Binding-site contacts:
Ligand atom O13 contacts residue LYS29 of chain 1.A at 3.6 Å (salt-bridge).
Ligand atom C5 contacts residue SER225 of chain 1.A at 3.5 Å.
Ligand atom C1 contacts residue PHE35 of chain 1.A at 3.5 Å (hydrophobic).
Ligand atom C5 contacts residue GLN168 of chain 1.A at 3.6 Å.
Ligand atom C1 contacts residue SER225 of chain 1.A at 3.8 Å.
Ligand atom C3 contacts residue ASP110 of chain 1.A at 3.5 Å.
Ligand atom O4 contacts residue ASP167 of chain 1.A at 3.6 Å.
Ligand atom C2 contacts residue SER225 of chain 1.A at 4.0 Å.
Ligand atom O2 contacts residue SER225 of chain 1.A at 3.9 Å.
Ligand atom C5 contacts residue ASP224 of chain 1.A at 3.7 Å.
Ligand atom O4 contacts residue ASP110 of chain 1.A at 2.6 Å (salt-bridge).
Ligand atom O3 contacts residue PHE35 of chain 1.A at 3.9 Å.
Ligand atom O2 contacts residue ASP224 of chain 1.A at 3.5 Å.
Ligand atom O13 contacts residue GLN168 of chain 1.A at 2.9 Å (h-bond).
Ligand atom C3 contacts residue ASP167 of chain 1.A at 3.6 Å.
Ligand atom O2 contacts residue ASN223 of chain 1.A at 3.6 Å (h-bond).
Ligand atom O13 contacts residue ASP110 of chain 1.A at 4.1 Å.
Ligand atom O3 contacts residue TRP171 of chain 1.A at 3.7 Å.
Ligand atom O3 contacts residue ASP110 of chain 1.A at 2.6 Å (salt-bridge).
Ligand atom O4 contacts residue PHE36 of chain 1.A at 3.4 Å.
Ligand atom O5 contacts residue GLN168 of chain 1.A at 3.4 Å (h-bond).
Ligand atom O13 contacts residue ASP167 of chain 1.A at 2.7 Å (salt-bridge).
Ligand atom O3 contacts residue TRP271 of chain 1.A at 3.4 Å.
Ligand atom C2 contacts residue GLN168 of chain 1.A at 3.9 Å.
Ligand atom C3 contacts residue GLN168 of chain 1.A at 3.8 Å.
Ligand atom O3 contacts residue GLN124 of chain 1.A at 3.3 Å (h-bond).
Ligand atom C3 contacts residue TRP171 of chain 1.A at 4.0 Å (hydrophobic).
Ligand atom C4 contacts residue PHE36 of chain 1.A at 3.9 Å (hydrophobic).
Ligand atom O5 contacts residue SER225 of chain 1.A at 2.9 Å (h-bond).
Ligand atom C4 contacts residue PHE35 of chain 1.A at 4.0 Å (hydrophobic).
Ligand atom C1 contacts residue LEU270 of chain 1.A at 3.9 Å (hydrophobic).
Ligand atom O2 contacts residue PHE250 of chain 1.A at 3.7 Å.
Ligand atom O2 contacts residue GLN168 of chain 1.A at 3.8 Å.
Ligand atom C4 contacts residue ASP110 of chain 1.A at 3.4 Å.
Ligand atom O4 contacts residue LYS29 of chain 1.A at 2.8 Å (salt-bridge).
Ligand atom O2 contacts residue TRP171 of chain 1.A at 3.6 Å.
Ligand atom O3 contacts residue ASP167 of chain 1.A at 3.5 Å (salt-bridge).
Ligand atom C4 contacts residue LYS29 of chain 1.A at 3.9 Å.
Ligand atom O13 contacts residue TRP171 of chain 1.A at 3.5 Å.
Ligand atom O5 contacts residue ASP224 of chain 1.A at 3.5 Å.

Sequence of chain 1.A:
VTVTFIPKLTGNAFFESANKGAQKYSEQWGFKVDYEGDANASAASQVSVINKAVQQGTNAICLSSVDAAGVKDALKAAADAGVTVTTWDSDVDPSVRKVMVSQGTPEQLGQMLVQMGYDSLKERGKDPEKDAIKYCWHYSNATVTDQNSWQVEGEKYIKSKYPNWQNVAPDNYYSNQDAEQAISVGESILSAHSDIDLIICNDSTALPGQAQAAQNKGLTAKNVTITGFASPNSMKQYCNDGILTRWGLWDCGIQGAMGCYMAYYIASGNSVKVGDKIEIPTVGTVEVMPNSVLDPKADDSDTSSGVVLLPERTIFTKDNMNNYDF

The protein below binds the small molecule below.
Small molecule (SMILES): C[C@@]1(O)OC[C@H](O)C1(O)O